Binding-site contacts:
Ligand atom C6 contacts residue TRP38 of chain 8.B at 3.6 Å (hydrophobic).
Ligand atom N3 contacts residue TRP38 of chain 8.B at 3.2 Å.
Ligand atom N6 contacts residue VAL30 of chain 55.A at 4.3 Å.
Ligand atom C2 contacts residue TRP38 of chain 8.B at 3.1 Å (hydrophobic).
Ligand atom O2' contacts residue TRP38 of chain 8.B at 4.2 Å.
Ligand atom C1' contacts residue TRP38 of chain 8.B at 4.0 Å (hydrophobic).
Ligand atom O2' contacts residue HIS28 of chain 55.A at 3.2 Å (h-bond).
Ligand atom C5 contacts residue TRP38 of chain 8.B at 3.7 Å (hydrophobic).
Ligand atom N1 contacts residue TRP38 of chain 8.B at 3.3 Å.
Ligand atom N6 contacts residue TRP38 of chain 8.B at 4.0 Å.
Ligand atom N7 contacts residue TRP38 of chain 8.B at 4.2 Å.
Ligand atom C4 contacts residue TRP38 of chain 8.B at 3.5 Å (hydrophobic).
Ligand atom C8 contacts residue TRP38 of chain 8.B at 4.3 Å (hydrophobic).
Ligand atom N9 contacts residue TRP38 of chain 8.B at 3.7 Å.

The small molecule below binds the protein below.
Small molecule (SMILES): Nc1ncnc2c1ncn2[C@@H]1O[C@H](COP(=O)=O)[C@@H](O[P](=O)(O)OC[C@H]2O[C@@H](n3ccc(=O)[nH]c3=O)[C@H](O)[C@@H]2O)[C@H]1O

Sequence of chain 55.A:
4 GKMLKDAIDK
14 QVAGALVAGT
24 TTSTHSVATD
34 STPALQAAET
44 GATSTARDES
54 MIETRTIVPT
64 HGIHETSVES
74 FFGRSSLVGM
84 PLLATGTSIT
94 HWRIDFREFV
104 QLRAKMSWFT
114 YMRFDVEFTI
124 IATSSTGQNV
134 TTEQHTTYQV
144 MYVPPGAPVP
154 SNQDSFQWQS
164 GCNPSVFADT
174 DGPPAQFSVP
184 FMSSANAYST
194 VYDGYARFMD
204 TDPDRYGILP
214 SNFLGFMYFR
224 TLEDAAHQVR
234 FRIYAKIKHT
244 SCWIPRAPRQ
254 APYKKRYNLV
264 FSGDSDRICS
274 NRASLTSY

Sequence of chain 8.B:
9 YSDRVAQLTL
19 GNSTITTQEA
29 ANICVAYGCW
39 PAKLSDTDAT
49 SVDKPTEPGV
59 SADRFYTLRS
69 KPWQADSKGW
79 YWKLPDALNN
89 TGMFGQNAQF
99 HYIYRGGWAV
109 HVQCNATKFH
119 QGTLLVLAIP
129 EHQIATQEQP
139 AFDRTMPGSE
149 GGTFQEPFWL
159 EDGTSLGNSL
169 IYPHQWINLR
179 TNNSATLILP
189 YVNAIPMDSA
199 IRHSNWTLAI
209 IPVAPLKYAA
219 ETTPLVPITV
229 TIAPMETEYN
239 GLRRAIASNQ